Binding-site contacts:
Ligand atom C2 contacts residue ASN133 of chain 1.A at 2.5 Å.
Ligand atom O5 contacts residue ASN133 of chain 1.A at 2.4 Å (h-bond).
Ligand atom C4 contacts residue ASN133 of chain 1.A at 4.2 Å.
Ligand atom O7 contacts residue ASN133 of chain 1.A at 4.3 Å.
Ligand atom C1 contacts residue ASN133 of chain 1.A at 1.4 Å.
Ligand atom C7 contacts residue ASN133 of chain 1.A at 3.8 Å.
Ligand atom N2 contacts residue ASN133 of chain 1.A at 2.9 Å (h-bond).
Ligand atom C5 contacts residue ASN133 of chain 1.A at 3.7 Å.
Ligand atom C3 contacts residue ASN133 of chain 1.A at 3.8 Å.
Ligand atom O6 contacts residue ASN133 of chain 1.A at 4.5 Å.

A protein and the small-molecule ligand that binds it are described below.
Small molecule (SMILES): CC(=O)N[C@@H]1[C@@H](O)[C@H](O)[C@@H](CO)O[C@H]1O

Sequence of chain 1.A:
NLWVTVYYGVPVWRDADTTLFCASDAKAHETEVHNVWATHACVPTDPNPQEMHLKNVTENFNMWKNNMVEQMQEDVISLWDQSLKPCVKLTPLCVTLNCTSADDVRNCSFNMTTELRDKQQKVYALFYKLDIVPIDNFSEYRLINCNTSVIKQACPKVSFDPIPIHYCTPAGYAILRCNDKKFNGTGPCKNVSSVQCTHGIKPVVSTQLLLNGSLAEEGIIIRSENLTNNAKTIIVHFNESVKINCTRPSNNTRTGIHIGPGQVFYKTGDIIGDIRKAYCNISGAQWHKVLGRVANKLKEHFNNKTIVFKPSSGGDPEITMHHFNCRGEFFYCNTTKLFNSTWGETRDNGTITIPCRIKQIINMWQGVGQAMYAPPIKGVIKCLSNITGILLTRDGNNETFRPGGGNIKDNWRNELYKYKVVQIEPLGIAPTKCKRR